Binding-site contacts:
Ligand atom OAE contacts residue ASP192 of chain 1.G at 3.1 Å (salt-bridge).
Ligand atom OAC contacts residue ASP192 of chain 1.G at 2.8 Å (salt-bridge).
Ligand atom CAH contacts residue GLN222 of chain 1.G at 3.6 Å.
Ligand atom CAJ contacts residue PRO221 of chain 1.G at 3.4 Å (hydrophobic).
Ligand atom CAZ contacts residue GLU228 of chain 1.G at 3.9 Å.
Ligand atom CAT contacts residue GLN222 of chain 1.G at 3.8 Å.
Ligand atom CAM contacts residue ASN193 of chain 1.G at 3.7 Å.
Ligand atom OAE contacts residue ASP140 of chain 1.G at 3.1 Å (salt-bridge).
Ligand atom CBA contacts residue GLY194 of chain 1.G at 3.7 Å.
Ligand atom CAM contacts residue ASP192 of chain 1.G at 4.1 Å.
Ligand atom OAE contacts residue GLU228 of chain 1.G at 3.5 Å (salt-bridge).
Ligand atom OAC contacts residue ASP140 of chain 1.G at 4.2 Å.
Ligand atom OAE contacts residue MG1 of chain 1.Q at 2.0 Å.
Ligand atom CAW contacts residue GLU228 of chain 1.G at 4.1 Å.
Ligand atom CAW contacts residue MG1 of chain 1.R at 3.1 Å.
Ligand atom CAM contacts residue GLY194 of chain 1.G at 3.3 Å.
Ligand atom CAT contacts residue PRO221 of chain 1.G at 3.8 Å (hydrophobic).
Ligand atom OAE contacts residue MG1 of chain 1.R at 2.5 Å.
Ligand atom CAJ contacts residue GLU228 of chain 1.G at 4.1 Å.
Ligand atom CAL contacts residue TYR219 of chain 1.G at 3.9 Å (hydrophobic).
Ligand atom CAY contacts residue MG1 of chain 1.Q at 3.7 Å.
Ligand atom CAZ contacts residue MG1 of chain 1.R at 3.0 Å.
Ligand atom CAY contacts residue ASP192 of chain 1.G at 4.0 Å.
Ligand atom CAS contacts residue ASP192 of chain 1.G at 3.4 Å.
Ligand atom CAV contacts residue PRO221 of chain 1.G at 3.9 Å (hydrophobic).
Ligand atom OAD contacts residue GLU228 of chain 1.G at 3.0 Å (salt-bridge).
Ligand atom FAF contacts residue GLN222 of chain 1.G at 3.0 Å.
Ligand atom FAG contacts residue PRO221 of chain 1.G at 3.9 Å.
Ligand atom OAD contacts residue MG1 of chain 1.R at 2.2 Å.
Ligand atom FAG contacts residue GLU228 of chain 1.G at 3.1 Å.
Ligand atom CAR contacts residue PRO221 of chain 1.G at 4.0 Å (hydrophobic).
Ligand atom CAU contacts residue PRO221 of chain 1.G at 3.5 Å (hydrophobic).
Ligand atom CAW contacts residue ASP192 of chain 1.G at 3.8 Å.
Ligand atom OAB contacts residue PRO221 of chain 1.G at 3.9 Å.
Ligand atom OAQ contacts residue TYR219 of chain 1.G at 3.5 Å.
Ligand atom CAS contacts residue MG1 of chain 1.Q at 3.1 Å.
Ligand atom CAU contacts residue GLU228 of chain 1.G at 4.2 Å.
Ligand atom CAW contacts residue MG1 of chain 1.Q at 3.2 Å.
Ligand atom FAF contacts residue PRO221 of chain 1.G at 4.0 Å.
Ligand atom OAC contacts residue MG1 of chain 1.Q at 2.1 Å.

The small molecule below binds the protein below.
Small molecule (SMILES): C[C@@H]1CCO[C@H]2Cn3cc(C(=O)NCc4ccc(F)cc4F)c(=O)c(O)c3C(=O)N12

Sequence of chain 1.G:
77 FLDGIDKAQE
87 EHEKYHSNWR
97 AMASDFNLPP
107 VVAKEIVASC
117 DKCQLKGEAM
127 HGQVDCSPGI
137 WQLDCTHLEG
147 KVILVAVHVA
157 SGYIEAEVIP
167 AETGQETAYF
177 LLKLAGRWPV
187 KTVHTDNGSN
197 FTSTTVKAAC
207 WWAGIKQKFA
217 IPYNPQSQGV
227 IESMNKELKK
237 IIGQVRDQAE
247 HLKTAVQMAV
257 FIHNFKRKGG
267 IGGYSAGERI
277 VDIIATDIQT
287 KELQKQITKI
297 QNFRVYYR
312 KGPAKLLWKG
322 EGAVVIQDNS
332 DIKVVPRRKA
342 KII